Binding-site contacts:
Ligand atom CG contacts residue VAL40 of chain 7.A at 3.8 Å (hydrophobic).
Ligand atom O contacts residue LYS204 of chain 4.A at 3.9 Å.
Ligand atom CA contacts residue GLU44 of chain 7.A at 3.5 Å.
Ligand atom CB contacts residue ASN49 of chain 7.A at 3.9 Å.
Ligand atom CD1 contacts residue VAL205 of chain 4.A at 3.8 Å (hydrophobic).
Ligand atom CE3 contacts residue LEU41 of chain 7.A at 3.8 Å (hydrophobic).
Ligand atom CZ2 contacts residue ARG34 of chain 4.A at 3.7 Å.
Ligand atom CD2 contacts residue GLU45 of chain 4.A at 3.7 Å.
Ligand atom CA contacts residue GLU44 of chain 7.A at 3.6 Å.
Ligand atom N contacts residue GLU44 of chain 7.A at 2.8 Å (salt-bridge).
Ligand atom NE1 contacts residue ASN74 of chain 7.A at 3.0 Å (h-bond).
Ligand atom CZ2 contacts residue ASN207 of chain 4.A at 3.7 Å.
Ligand atom CD1 contacts residue VAL40 of chain 7.A at 3.8 Å (hydrophobic).
Ligand atom N contacts residue VAL205 of chain 4.A at 3.0 Å (h-bond).
Ligand atom CZ contacts residue SER38 of chain 4.A at 3.4 Å.
Ligand atom O contacts residue ALA206 of chain 4.A at 3.2 Å.
Ligand atom CE2 contacts residue ASN207 of chain 4.A at 3.5 Å.
Ligand atom CE2 contacts residue VAL40 of chain 7.A at 3.7 Å (hydrophobic).
Ligand atom NE1 contacts residue ASN207 of chain 4.A at 3.6 Å (h-bond).
Ligand atom N contacts residue ASN49 of chain 7.A at 3.6 Å.
Ligand atom CB contacts residue GLU44 of chain 7.A at 3.4 Å.
Ligand atom CD2 contacts residue LEU41 of chain 4.A at 3.6 Å (hydrophobic).
Ligand atom CD1 contacts residue ASN74 of chain 7.A at 3.9 Å.
Ligand atom O contacts residue ASN207 of chain 4.A at 3.2 Å (h-bond).
Ligand atom CZ contacts residue ALA42 of chain 4.A at 3.5 Å (hydrophobic).
Ligand atom O contacts residue ASN207 of chain 4.A at 2.8 Å (h-bond).
Ligand atom CH2 contacts residue ARG34 of chain 4.A at 3.4 Å.
Ligand atom C contacts residue GLU44 of chain 7.A at 3.4 Å.
Ligand atom CD1 contacts residue ASN207 of chain 4.A at 3.4 Å.
Ligand atom CZ2 contacts residue ASN74 of chain 7.A at 3.4 Å.
Ligand atom CD2 contacts residue VAL40 of chain 7.A at 3.6 Å (hydrophobic).
Ligand atom N contacts residue GLU44 of chain 7.A at 2.8 Å (salt-bridge).
Ligand atom NE1 contacts residue VAL40 of chain 7.A at 3.8 Å.
Ligand atom CA contacts residue VAL205 of chain 4.A at 3.3 Å (hydrophobic).
Ligand atom C contacts residue VAL205 of chain 4.A at 3.6 Å (hydrophobic).
Ligand atom O contacts residue VAL205 of chain 4.A at 2.9 Å (h-bond).
Ligand atom CE2 contacts residue GLU45 of chain 4.A at 3.8 Å.
Ligand atom CH2 contacts residue ILE37 of chain 7.A at 3.7 Å (hydrophobic).
Ligand atom CE1 contacts residue ALA42 of chain 4.A at 3.8 Å (hydrophobic).
Ligand atom O contacts residue VAL205 of chain 4.A at 3.4 Å (h-bond).

Sequence of chain 7.A:
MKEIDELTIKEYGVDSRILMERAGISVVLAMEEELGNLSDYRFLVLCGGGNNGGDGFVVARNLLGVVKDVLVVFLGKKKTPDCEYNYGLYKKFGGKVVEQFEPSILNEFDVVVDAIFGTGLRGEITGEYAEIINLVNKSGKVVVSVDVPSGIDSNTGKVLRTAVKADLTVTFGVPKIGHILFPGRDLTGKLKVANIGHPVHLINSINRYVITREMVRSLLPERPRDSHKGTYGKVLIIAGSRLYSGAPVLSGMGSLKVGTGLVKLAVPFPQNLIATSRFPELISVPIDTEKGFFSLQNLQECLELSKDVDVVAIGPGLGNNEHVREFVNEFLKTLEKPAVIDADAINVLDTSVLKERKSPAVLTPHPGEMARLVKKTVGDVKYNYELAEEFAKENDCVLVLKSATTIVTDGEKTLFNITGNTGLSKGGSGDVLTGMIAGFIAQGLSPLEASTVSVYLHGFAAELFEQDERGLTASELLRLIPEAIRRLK

The protein below binds the small molecule below.
Small molecule (SMILES): CC(C)C[C@H](NC(=O)[C@H](CC1=c2ccccc2=NC1)NC(=O)[C@H](C)NC(=O)[C@H](C)N)C(=O)N[C@@H](Cc1ccccc1)C(=O)N[C@@H](CCC(=O)O)C(=O)N[C@@H](C)C=O

Sequence of chain 4.A:
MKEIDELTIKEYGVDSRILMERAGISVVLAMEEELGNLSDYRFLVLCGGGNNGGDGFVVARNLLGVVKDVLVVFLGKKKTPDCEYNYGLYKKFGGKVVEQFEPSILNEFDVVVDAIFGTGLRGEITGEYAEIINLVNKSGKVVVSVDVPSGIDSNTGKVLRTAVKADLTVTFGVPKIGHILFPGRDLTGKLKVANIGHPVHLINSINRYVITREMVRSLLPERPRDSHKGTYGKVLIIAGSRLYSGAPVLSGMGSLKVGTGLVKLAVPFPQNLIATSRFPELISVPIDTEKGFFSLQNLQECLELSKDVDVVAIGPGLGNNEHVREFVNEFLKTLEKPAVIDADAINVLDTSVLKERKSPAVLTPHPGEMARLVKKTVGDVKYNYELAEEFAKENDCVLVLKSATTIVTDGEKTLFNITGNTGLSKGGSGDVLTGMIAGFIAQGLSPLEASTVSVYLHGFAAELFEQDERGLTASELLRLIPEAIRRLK